Sequence of chain 24.C:
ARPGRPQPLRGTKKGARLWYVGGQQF

This small molecule binds to this protein.
Small molecule (SMILES): Nc1ncnc2c1N1CN2[C@H]2C[C@]3(OP3(O)(O)OC[C@H]3OCC[C@@H]3O[P](=O)(O)OC[C@H]3O[C@@H]1C[C@@H]3O)[C@@H](CO[P](=O)(O)O[C@H]1CCO[C@@H]1COP(=O)=O)O2

Sequence of chain 24.A:
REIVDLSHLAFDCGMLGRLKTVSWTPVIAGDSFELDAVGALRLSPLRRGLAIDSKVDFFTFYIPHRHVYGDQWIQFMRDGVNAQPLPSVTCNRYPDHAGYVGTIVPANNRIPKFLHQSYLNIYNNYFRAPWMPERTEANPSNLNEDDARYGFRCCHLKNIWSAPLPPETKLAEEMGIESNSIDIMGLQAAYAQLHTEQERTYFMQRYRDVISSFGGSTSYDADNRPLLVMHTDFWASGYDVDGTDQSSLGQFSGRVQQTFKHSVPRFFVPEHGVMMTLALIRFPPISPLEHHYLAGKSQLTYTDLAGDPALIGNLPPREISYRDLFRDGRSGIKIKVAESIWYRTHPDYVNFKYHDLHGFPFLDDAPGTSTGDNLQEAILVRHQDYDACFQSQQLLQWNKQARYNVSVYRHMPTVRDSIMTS

Sequence of chain 25.A:
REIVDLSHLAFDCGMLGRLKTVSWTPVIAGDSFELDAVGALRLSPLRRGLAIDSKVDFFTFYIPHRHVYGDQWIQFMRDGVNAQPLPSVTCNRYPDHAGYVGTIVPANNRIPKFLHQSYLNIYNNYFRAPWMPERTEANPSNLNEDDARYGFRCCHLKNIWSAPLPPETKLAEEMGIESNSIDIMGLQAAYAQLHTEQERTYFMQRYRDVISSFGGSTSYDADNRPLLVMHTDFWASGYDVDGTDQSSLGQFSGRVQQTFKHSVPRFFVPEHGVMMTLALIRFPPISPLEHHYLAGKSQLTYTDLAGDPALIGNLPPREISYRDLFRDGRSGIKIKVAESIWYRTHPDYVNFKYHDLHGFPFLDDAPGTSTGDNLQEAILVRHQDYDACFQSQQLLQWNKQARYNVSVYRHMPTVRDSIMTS

Binding-site contacts:
Ligand atom C2' contacts residue DC1 of chain 24.E at 2.2 Å.
Ligand atom C5' contacts residue TYR31 of chain 24.C at 2.9 Å (hydrophobic).
Ligand atom C3' contacts residue DC1 of chain 24.E at 2.9 Å.
Ligand atom C6 contacts residue GLU208 of chain 24.A at 2.6 Å.
Ligand atom OP2 contacts residue ASP426 of chain 25.A at 2.8 Å (salt-bridge).
Ligand atom P contacts residue ARG425 of chain 25.A at 3.5 Å.
Ligand atom OP2 contacts residue ARG425 of chain 25.A at 3.8 Å.
Ligand atom OP2 contacts residue DC1 of chain 24.H at 2.0 Å.
Ligand atom N1 contacts residue GLU208 of chain 24.A at 1.5 Å (salt-bridge).
Ligand atom O4' contacts residue PHE212 of chain 24.A at 3.4 Å.
Ligand atom O5' contacts residue ARG28 of chain 24.C at 3.4 Å.
Ligand atom P contacts residue DC1 of chain 24.H at 2.5 Å.
Ligand atom OP1 contacts residue ARG28 of chain 24.C at 3.2 Å (salt-bridge).
Ligand atom C4 contacts residue ARG425 of chain 25.A at 3.6 Å.
Ligand atom O5' contacts residue DC1 of chain 24.H at 2.6 Å.
Ligand atom C1' contacts residue ALA27 of chain 24.C at 3.8 Å (hydrophobic).
Ligand atom C2 contacts residue PHE212 of chain 24.A at 3.8 Å (hydrophobic).
Ligand atom N3 contacts residue ARG425 of chain 25.A at 3.1 Å (salt-bridge).
Ligand atom C5 contacts residue GLU208 of chain 24.A at 3.4 Å.
Ligand atom C1' contacts residue PHE212 of chain 24.A at 3.5 Å (hydrophobic).
Ligand atom O3' contacts residue THR423 of chain 25.A at 3.8 Å.
Ligand atom O3' contacts residue DC1 of chain 24.E at 3.3 Å.
Ligand atom O3' contacts residue ARG425 of chain 25.A at 3.8 Å.
Ligand atom N3 contacts residue PHE212 of chain 24.A at 2.9 Å.
Ligand atom C5' contacts residue ARG28 of chain 24.C at 3.1 Å.
Ligand atom O5' contacts residue ARG425 of chain 25.A at 2.8 Å.
Ligand atom OP1 contacts residue GLY34 of chain 24.C at 3.8 Å.
Ligand atom O4' contacts residue ARG425 of chain 25.A at 3.7 Å.
Ligand atom C2 contacts residue GLU208 of chain 24.A at 1.6 Å.
Ligand atom O5' contacts residue TYR31 of chain 24.C at 3.4 Å (h-bond).
Ligand atom C5' contacts residue DC1 of chain 24.H at 2.3 Å.
Ligand atom OP2 contacts residue THR423 of chain 25.A at 2.9 Å.
Ligand atom C4' contacts residue DC1 of chain 24.H at 2.8 Å.
Ligand atom O3' contacts residue ARG28 of chain 24.C at 3.5 Å (salt-bridge).
Ligand atom N1 contacts residue ARG425 of chain 25.A at 3.6 Å (salt-bridge).
Ligand atom N6 contacts residue GLU208 of chain 24.A at 3.4 Å (salt-bridge).
Ligand atom C4 contacts residue GLU208 of chain 24.A at 3.4 Å.
Ligand atom C2 contacts residue ARG425 of chain 25.A at 3.1 Å.
Ligand atom C1' contacts residue DC1 of chain 24.E at 3.6 Å.
Ligand atom N3 contacts residue GLU208 of chain 24.A at 2.7 Å (salt-bridge).